Sequence of chain 1.A:
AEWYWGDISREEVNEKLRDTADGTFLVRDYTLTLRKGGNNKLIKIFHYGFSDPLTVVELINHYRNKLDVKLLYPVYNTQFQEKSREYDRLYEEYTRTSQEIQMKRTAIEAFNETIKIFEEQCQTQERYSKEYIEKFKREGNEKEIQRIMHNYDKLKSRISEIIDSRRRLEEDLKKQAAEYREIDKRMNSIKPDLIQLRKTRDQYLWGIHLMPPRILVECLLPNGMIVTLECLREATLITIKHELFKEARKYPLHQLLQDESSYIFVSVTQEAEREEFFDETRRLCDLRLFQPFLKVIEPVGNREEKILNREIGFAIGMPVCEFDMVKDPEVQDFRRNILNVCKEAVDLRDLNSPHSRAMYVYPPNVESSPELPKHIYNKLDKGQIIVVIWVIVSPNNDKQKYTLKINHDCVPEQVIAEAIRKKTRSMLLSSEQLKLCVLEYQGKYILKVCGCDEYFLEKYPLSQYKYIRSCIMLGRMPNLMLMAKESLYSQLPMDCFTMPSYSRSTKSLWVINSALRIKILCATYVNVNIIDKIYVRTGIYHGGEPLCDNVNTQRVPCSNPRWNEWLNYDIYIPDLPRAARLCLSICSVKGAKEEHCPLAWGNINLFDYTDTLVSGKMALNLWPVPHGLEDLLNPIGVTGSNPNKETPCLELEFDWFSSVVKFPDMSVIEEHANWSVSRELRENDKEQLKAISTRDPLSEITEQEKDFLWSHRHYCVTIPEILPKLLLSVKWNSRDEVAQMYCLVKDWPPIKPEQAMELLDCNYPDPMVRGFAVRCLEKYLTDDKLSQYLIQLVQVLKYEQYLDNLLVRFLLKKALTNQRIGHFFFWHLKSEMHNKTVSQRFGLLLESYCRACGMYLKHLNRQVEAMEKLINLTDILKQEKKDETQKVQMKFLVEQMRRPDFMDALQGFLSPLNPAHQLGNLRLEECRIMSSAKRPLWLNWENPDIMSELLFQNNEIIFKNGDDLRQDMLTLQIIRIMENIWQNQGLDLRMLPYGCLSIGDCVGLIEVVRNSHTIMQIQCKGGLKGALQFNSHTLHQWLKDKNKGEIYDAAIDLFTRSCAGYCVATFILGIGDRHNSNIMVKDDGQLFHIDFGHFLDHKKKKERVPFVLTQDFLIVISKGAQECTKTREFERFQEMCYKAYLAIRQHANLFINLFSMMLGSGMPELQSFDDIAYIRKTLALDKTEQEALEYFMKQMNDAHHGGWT

Binding-site contacts:
Ligand atom O02 contacts residue 4EL1 of chain 1.D at 3.2 Å.
Ligand atom N23 contacts residue ASN646 of chain 1.A at 3.6 Å.
Ligand atom C15 contacts residue 4EL1 of chain 1.D at 4.0 Å.
Ligand atom N26 contacts residue 4EL1 of chain 1.D at 3.6 Å.
Ligand atom C11 contacts residue VAL644 of chain 1.A at 3.6 Å (hydrophobic).
Ligand atom C01 contacts residue HIS810 of chain 1.A at 3.4 Å.
Ligand atom C04 contacts residue TRP643 of chain 1.A at 3.7 Å (hydrophobic).
Ligand atom C32 contacts residue 4EL1 of chain 1.D at 4.0 Å.
Ligand atom C14 contacts residue VAL644 of chain 1.A at 3.7 Å (hydrophobic).
Ligand atom S29 contacts residue TYR707 of chain 1.A at 3.9 Å.
Ligand atom S29 contacts residue 4EL1 of chain 1.D at 3.9 Å.
Ligand atom C16 contacts residue ASN646 of chain 1.A at 3.9 Å.
Ligand atom C01 contacts residue 4EL1 of chain 1.D at 3.6 Å.
Ligand atom C03 contacts residue ARG892 of chain 1.A at 4.0 Å.
Ligand atom N08 contacts residue 4EL1 of chain 1.D at 3.5 Å.
Ligand atom C05 contacts residue TRP643 of chain 1.A at 3.4 Å (hydrophobic).
Ligand atom C06 contacts residue 4EL1 of chain 1.D at 3.7 Å.
Ligand atom N13 contacts residue VAL644 of chain 1.A at 3.0 Å (h-bond).
Ligand atom C18 contacts residue 4EL1 of chain 1.D at 3.7 Å.
Ligand atom C24 contacts residue 4EL1 of chain 1.D at 4.1 Å.
Ligand atom C03 contacts residue 4EL1 of chain 1.D at 3.3 Å.
Ligand atom C10 contacts residue VAL644 of chain 1.A at 3.9 Å (hydrophobic).
Ligand atom C09 contacts residue 4EL1 of chain 1.D at 4.0 Å.
Ligand atom O02 contacts residue HIS810 of chain 1.A at 3.7 Å.
Ligand atom C14 contacts residue 4EL1 of chain 1.D at 4.0 Å.
Ligand atom S29 contacts residue ASN646 of chain 1.A at 4.1 Å.
Ligand atom C27 contacts residue 4EL1 of chain 1.D at 3.6 Å.
Ligand atom C04 contacts residue ARG892 of chain 1.A at 3.5 Å.
Ligand atom C12 contacts residue VAL644 of chain 1.A at 3.8 Å (hydrophobic).
Ligand atom C15 contacts residue VAL644 of chain 1.A at 3.6 Å (hydrophobic).
Ligand atom C04 contacts residue 4EL1 of chain 1.D at 3.3 Å.
Ligand atom O02 contacts residue ARG892 of chain 1.A at 3.6 Å.
Ligand atom C30 contacts residue VAL644 of chain 1.A at 3.7 Å (hydrophobic).
Ligand atom C19 contacts residue 4EL1 of chain 1.D at 3.8 Å.
Ligand atom C15 contacts residue ASN646 of chain 1.A at 4.0 Å.
Ligand atom C17 contacts residue 4EL1 of chain 1.D at 4.0 Å.
Ligand atom C07 contacts residue 4EL1 of chain 1.D at 3.9 Å.
Ligand atom C28 contacts residue 4EL1 of chain 1.D at 3.3 Å.
Ligand atom C05 contacts residue 4EL1 of chain 1.D at 3.3 Å.
Ligand atom N25 contacts residue 4EL1 of chain 1.D at 3.9 Å.

The protein below binds the small molecule below.
Small molecule (SMILES): COc1ccc(-c2cc(CNc3ccc(S(=O)(=O)Nc4nnc(C)s4)cc3)cc(C(=O)O)c2)cn1